Sequence of chain 1.D:
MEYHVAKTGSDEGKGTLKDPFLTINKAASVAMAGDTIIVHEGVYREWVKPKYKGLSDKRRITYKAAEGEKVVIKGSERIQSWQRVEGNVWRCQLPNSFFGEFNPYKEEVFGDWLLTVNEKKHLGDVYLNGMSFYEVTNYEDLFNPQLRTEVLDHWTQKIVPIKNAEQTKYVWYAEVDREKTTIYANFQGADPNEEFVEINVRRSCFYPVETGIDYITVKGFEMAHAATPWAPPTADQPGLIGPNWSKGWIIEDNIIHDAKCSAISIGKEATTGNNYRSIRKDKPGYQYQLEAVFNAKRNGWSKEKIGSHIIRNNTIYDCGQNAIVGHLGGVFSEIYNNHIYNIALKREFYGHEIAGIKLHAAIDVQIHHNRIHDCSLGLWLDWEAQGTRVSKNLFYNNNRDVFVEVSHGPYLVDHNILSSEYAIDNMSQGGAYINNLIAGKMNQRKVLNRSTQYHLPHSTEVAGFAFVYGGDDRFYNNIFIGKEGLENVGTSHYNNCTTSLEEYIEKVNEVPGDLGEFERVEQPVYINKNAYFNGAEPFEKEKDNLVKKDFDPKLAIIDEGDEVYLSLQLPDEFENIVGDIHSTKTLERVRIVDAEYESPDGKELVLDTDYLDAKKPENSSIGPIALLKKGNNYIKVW

The small molecule below binds the protein below.
Small molecule (SMILES): O[C@@H]1[C@@H](O)[C@H](O[C@@H]2CO[C@@H](O)[C@H](O)[C@H]2O)OC[C@H]1O

Binding-site contacts:
Ligand atom O4 contacts residue PRO233 of chain 1.D at 3.4 Å.
Ligand atom O5 contacts residue HIS352 of chain 1.D at 3.1 Å (h-bond).
Ligand atom O2 contacts residue TRP383 of chain 1.D at 3.4 Å (h-bond).
Ligand atom O4 contacts residue GLU353 of chain 1.D at 2.6 Å (salt-bridge).
Ligand atom C3 contacts residue GLN289 of chain 1.D at 3.7 Å.
Ligand atom C1 contacts residue HIS352 of chain 1.D at 3.5 Å.
Ligand atom O5 contacts residue TRP380 of chain 1.D at 3.7 Å.
Ligand atom C4 contacts residue GLU405 of chain 1.D at 2.5 Å.
Ligand atom O4 contacts residue ASP382 of chain 1.D at 3.3 Å (salt-bridge).
Ligand atom C5 contacts residue TRP113 of chain 1.D at 3.5 Å (hydrophobic).
Ligand atom C3 contacts residue ASP382 of chain 1.D at 3.0 Å.
Ligand atom C5 contacts residue GLU405 of chain 1.D at 3.1 Å.
Ligand atom C4 contacts residue TRP113 of chain 1.D at 3.7 Å (hydrophobic).
Ligand atom O5 contacts residue LYS358 of chain 1.D at 3.2 Å (salt-bridge).
Ligand atom O3 contacts residue GLN289 of chain 1.D at 2.6 Å (h-bond).
Ligand atom C5 contacts residue GLU353 of chain 1.D at 3.3 Å.
Ligand atom C3 contacts residue GLU405 of chain 1.D at 3.3 Å.
Ligand atom O2 contacts residue ASP382 of chain 1.D at 2.8 Å (salt-bridge).
Ligand atom O4 contacts residue HIS360 of chain 1.D at 2.8 Å (h-bond).
Ligand atom O2 contacts residue HIS352 of chain 1.D at 3.5 Å.
Ligand atom O3 contacts residue TRP113 of chain 1.D at 3.6 Å.
Ligand atom C5 contacts residue ARG450 of chain 1.D at 3.2 Å.
Ligand atom O2 contacts residue ARG450 of chain 1.D at 2.8 Å (salt-bridge).
Ligand atom C4 contacts residue ASP382 of chain 1.D at 3.6 Å.
Ligand atom C1 contacts residue GLU405 of chain 1.D at 3.4 Å.
Ligand atom O4 contacts residue LYS358 of chain 1.D at 3.1 Å (salt-bridge).
Ligand atom O3 contacts residue GLU405 of chain 1.D at 2.9 Å (salt-bridge).
Ligand atom C3 contacts residue TRP383 of chain 1.D at 3.7 Å (hydrophobic).
Ligand atom O2 contacts residue GLU405 of chain 1.D at 3.3 Å (salt-bridge).
Ligand atom C5 contacts residue HIS352 of chain 1.D at 3.5 Å.
Ligand atom C4 contacts residue GLU353 of chain 1.D at 3.3 Å.
Ligand atom O3 contacts residue PHE403 of chain 1.D at 3.5 Å.
Ligand atom C1 contacts residue ASP382 of chain 1.D at 3.1 Å.
Ligand atom O5 contacts residue ASP382 of chain 1.D at 3.1 Å (salt-bridge).
Ligand atom O3 contacts residue TRP155 of chain 1.D at 3.7 Å.
Ligand atom O3 contacts residue TRP383 of chain 1.D at 3.0 Å (h-bond).
Ligand atom C2 contacts residue ARG450 of chain 1.D at 3.6 Å.
Ligand atom O2 contacts residue TRP155 of chain 1.D at 3.5 Å.
Ligand atom C2 contacts residue ASP382 of chain 1.D at 3.3 Å.
Ligand atom O4 contacts residue GLU405 of chain 1.D at 3.6 Å (salt-bridge).